A protein and the small-molecule ligand that binds it are described below.
Small molecule (SMILES): OC[C@H]1O[C@](O)(CO)[C@@H](O)[C@@H]1O

Sequence of chain 2.A:
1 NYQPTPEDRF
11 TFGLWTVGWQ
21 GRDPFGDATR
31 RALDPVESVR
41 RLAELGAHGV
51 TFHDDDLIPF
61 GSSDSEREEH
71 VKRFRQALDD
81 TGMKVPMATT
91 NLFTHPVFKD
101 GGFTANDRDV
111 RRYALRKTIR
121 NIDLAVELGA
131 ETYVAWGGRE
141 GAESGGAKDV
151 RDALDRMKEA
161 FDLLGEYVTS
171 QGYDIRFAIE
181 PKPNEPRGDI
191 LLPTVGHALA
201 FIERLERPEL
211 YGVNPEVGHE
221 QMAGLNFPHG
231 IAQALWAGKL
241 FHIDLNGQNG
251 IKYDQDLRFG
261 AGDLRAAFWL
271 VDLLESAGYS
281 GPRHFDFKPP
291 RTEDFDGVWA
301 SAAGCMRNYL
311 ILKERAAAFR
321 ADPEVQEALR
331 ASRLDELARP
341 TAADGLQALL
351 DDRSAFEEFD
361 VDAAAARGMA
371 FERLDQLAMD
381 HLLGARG

Binding-site contacts:
Ligand atom O4 contacts residue ASP254 of chain 2.A at 2.9 Å (salt-bridge).
Ligand atom C3 contacts residue ASP254 of chain 2.A at 3.9 Å.
Ligand atom O6 contacts residue PRO290 of chain 2.A at 3.9 Å.
Ligand atom O2 contacts residue ASP23 of chain 2.A at 2.8 Å.
Ligand atom C4 contacts residue ASP254 of chain 2.A at 3.8 Å.
Ligand atom O1 contacts residue PRO186 of chain 1.B at 4.1 Å.
Ligand atom O1 contacts residue PRO24 of chain 2.A at 3.6 Å.
Ligand atom C5 contacts residue TRP19 of chain 2.A at 4.3 Å (hydrophobic).
Ligand atom O5 contacts residue TYR253 of chain 2.A at 4.1 Å.
Ligand atom C2 contacts residue ASP23 of chain 2.A at 4.1 Å.
Ligand atom O3 contacts residue PRO24 of chain 2.A at 4.4 Å.
Ligand atom O5 contacts residue PRO186 of chain 1.B at 4.4 Å.
Ligand atom O1 contacts residue TYR253 of chain 2.A at 3.9 Å.
Ligand atom C1 contacts residue ASP23 of chain 2.A at 4.1 Å.
Ligand atom O6 contacts residue TRP19 of chain 2.A at 3.9 Å.
Ligand atom O1 contacts residue ASP23 of chain 2.A at 4.2 Å.
Ligand atom C5 contacts residue GLN255 of chain 2.A at 3.5 Å.
Ligand atom O3 contacts residue ASP23 of chain 2.A at 4.4 Å.
Ligand atom C4 contacts residue GLN255 of chain 2.A at 4.0 Å.
Ligand atom O4 contacts residue GLN255 of chain 2.A at 3.4 Å (h-bond).
Ligand atom C1 contacts residue TYR253 of chain 2.A at 3.6 Å (hydrophobic).
Ligand atom C2 contacts residue TYR253 of chain 2.A at 4.0 Å (hydrophobic).
Ligand atom C6 contacts residue TRP19 of chain 2.A at 3.7 Å (hydrophobic).
Ligand atom C2 contacts residue PRO186 of chain 1.B at 4.5 Å (hydrophobic).
Ligand atom C3 contacts residue TYR253 of chain 2.A at 4.0 Å (hydrophobic).
Ligand atom C5 contacts residue ASP254 of chain 2.A at 4.4 Å.
Ligand atom C5 contacts residue TYR253 of chain 2.A at 4.2 Å (hydrophobic).
Ligand atom C1 contacts residue PRO186 of chain 1.B at 3.4 Å (hydrophobic).
Ligand atom O2 contacts residue PRO24 of chain 2.A at 4.4 Å.
Ligand atom C4 contacts residue LYS288 of chain 2.A at 3.9 Å.
Ligand atom O4 contacts residue ASP256 of chain 2.A at 4.2 Å.
Ligand atom O6 contacts residue GLN255 of chain 2.A at 4.3 Å.
Ligand atom C6 contacts residue GLN255 of chain 2.A at 3.5 Å.
Ligand atom O5 contacts residue TRP19 of chain 2.A at 4.1 Å.
Ligand atom C6 contacts residue LYS288 of chain 2.A at 4.1 Å.
Ligand atom O1 contacts residue GLU185 of chain 1.B at 4.1 Å.
Ligand atom O4 contacts residue LYS288 of chain 2.A at 3.5 Å.
Ligand atom C4 contacts residue TRP19 of chain 2.A at 4.3 Å (hydrophobic).
Ligand atom O2 contacts residue TRP19 of chain 2.A at 3.7 Å.
Ligand atom O3 contacts residue PRO24 of chain 1.B at 3.9 Å.

Sequence of chain 1.B:
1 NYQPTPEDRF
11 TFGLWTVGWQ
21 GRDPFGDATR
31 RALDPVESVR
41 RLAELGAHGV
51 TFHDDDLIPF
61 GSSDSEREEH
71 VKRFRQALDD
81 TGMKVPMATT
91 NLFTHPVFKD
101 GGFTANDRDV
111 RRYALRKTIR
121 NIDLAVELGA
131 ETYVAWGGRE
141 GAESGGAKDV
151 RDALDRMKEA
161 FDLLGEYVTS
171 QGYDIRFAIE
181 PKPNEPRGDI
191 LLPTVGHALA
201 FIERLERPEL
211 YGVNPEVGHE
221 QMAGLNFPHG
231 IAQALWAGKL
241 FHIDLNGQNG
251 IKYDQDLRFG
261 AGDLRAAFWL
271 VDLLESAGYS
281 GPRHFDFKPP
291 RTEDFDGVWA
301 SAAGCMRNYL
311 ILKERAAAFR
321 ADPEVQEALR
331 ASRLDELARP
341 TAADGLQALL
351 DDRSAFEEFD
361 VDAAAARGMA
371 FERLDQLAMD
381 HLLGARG